The small molecule below binds the protein below.
Small molecule (SMILES): CC(=O)N[C@H]1CO[C@H](CO[C@@H]2O[C@@H](C)[C@@H](O)[C@@H](O)[C@@H]2O)[C@@H](O)[C@@H]1O

Sequence of chain 1.A:
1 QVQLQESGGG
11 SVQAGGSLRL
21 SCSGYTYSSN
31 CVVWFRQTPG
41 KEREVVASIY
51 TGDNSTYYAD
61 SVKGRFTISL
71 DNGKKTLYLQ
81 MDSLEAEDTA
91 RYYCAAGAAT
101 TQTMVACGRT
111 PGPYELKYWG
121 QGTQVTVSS

Binding-site contacts:
Ligand atom O2 contacts residue ASN54 of chain 1.A at 3.4 Å (h-bond).
Ligand atom C5 contacts residue LEU70 of chain 1.A at 4.0 Å (hydrophobic).
Ligand atom C3 contacts residue LYS74 of chain 1.A at 4.4 Å.
Ligand atom O4 contacts residue SER69 of chain 1.A at 4.1 Å.
Ligand atom C3 contacts residue ASN54 of chain 1.A at 3.8 Å.
Ligand atom O6 contacts residue LEU70 of chain 1.A at 3.4 Å.
Ligand atom N2 contacts residue LYS74 of chain 1.A at 4.3 Å.
Ligand atom C4 contacts residue ASN54 of chain 1.A at 4.2 Å.
Ligand atom C5 contacts residue ASN54 of chain 1.A at 3.6 Å.
Ligand atom N2 contacts residue ASN54 of chain 1.A at 3.0 Å (h-bond).
Ligand atom C6 contacts residue LEU70 of chain 1.A at 3.9 Å (hydrophobic).
Ligand atom C8 contacts residue GLY52 of chain 1.A at 3.1 Å.
Ligand atom O7 contacts residue ASN54 of chain 1.A at 3.1 Å (h-bond).
Ligand atom C7 contacts residue ASN54 of chain 1.A at 3.3 Å.
Ligand atom O3 contacts residue SER69 of chain 1.A at 3.8 Å.
Ligand atom O3 contacts residue ILE68 of chain 1.A at 3.7 Å.
Ligand atom O3 contacts residue LEU70 of chain 1.A at 4.2 Å.
Ligand atom C1 contacts residue ASN54 of chain 1.A at 1.4 Å.
Ligand atom C2 contacts residue ASN54 of chain 1.A at 2.5 Å.
Ligand atom O7 contacts residue ASP53 of chain 1.A at 4.5 Å.
Ligand atom C8 contacts residue ASN54 of chain 1.A at 4.5 Å.
Ligand atom O5 contacts residue ASN54 of chain 1.A at 2.3 Å (h-bond).
Ligand atom C4 contacts residue LEU70 of chain 1.A at 3.9 Å (hydrophobic).
Ligand atom C3 contacts residue LEU70 of chain 1.A at 3.9 Å (hydrophobic).
Ligand atom C6 contacts residue LEU70 of chain 1.A at 4.2 Å (hydrophobic).
Ligand atom O5 contacts residue LEU70 of chain 1.A at 4.4 Å.
Ligand atom C1 contacts residue LYS74 of chain 1.A at 4.5 Å.
Ligand atom C7 contacts residue GLY52 of chain 1.A at 4.2 Å.
Ligand atom C8 contacts residue ASP53 of chain 1.A at 4.0 Å.
Ligand atom C3 contacts residue SER69 of chain 1.A at 4.4 Å.
Ligand atom C5 contacts residue LEU70 of chain 1.A at 3.6 Å (hydrophobic).
Ligand atom C4 contacts residue SER69 of chain 1.A at 4.0 Å.